Binding-site contacts:
Ligand atom C5 contacts residue ASN603 of chain 1.A at 3.7 Å.
Ligand atom C7 contacts residue ASN603 of chain 1.A at 3.7 Å.
Ligand atom N2 contacts residue ASN603 of chain 1.A at 2.9 Å (h-bond).
Ligand atom O7 contacts residue ASN603 of chain 1.A at 4.4 Å.
Ligand atom C1 contacts residue ASN603 of chain 1.A at 1.4 Å.
Ligand atom C2 contacts residue ASN603 of chain 1.A at 2.5 Å.
Ligand atom C3 contacts residue ASN603 of chain 1.A at 3.8 Å.
Ligand atom C8 contacts residue ASN603 of chain 1.A at 3.4 Å.
Ligand atom C4 contacts residue ASN603 of chain 1.A at 4.2 Å.
Ligand atom O5 contacts residue ASN603 of chain 1.A at 2.4 Å (h-bond).

Sequence of chain 1.A:
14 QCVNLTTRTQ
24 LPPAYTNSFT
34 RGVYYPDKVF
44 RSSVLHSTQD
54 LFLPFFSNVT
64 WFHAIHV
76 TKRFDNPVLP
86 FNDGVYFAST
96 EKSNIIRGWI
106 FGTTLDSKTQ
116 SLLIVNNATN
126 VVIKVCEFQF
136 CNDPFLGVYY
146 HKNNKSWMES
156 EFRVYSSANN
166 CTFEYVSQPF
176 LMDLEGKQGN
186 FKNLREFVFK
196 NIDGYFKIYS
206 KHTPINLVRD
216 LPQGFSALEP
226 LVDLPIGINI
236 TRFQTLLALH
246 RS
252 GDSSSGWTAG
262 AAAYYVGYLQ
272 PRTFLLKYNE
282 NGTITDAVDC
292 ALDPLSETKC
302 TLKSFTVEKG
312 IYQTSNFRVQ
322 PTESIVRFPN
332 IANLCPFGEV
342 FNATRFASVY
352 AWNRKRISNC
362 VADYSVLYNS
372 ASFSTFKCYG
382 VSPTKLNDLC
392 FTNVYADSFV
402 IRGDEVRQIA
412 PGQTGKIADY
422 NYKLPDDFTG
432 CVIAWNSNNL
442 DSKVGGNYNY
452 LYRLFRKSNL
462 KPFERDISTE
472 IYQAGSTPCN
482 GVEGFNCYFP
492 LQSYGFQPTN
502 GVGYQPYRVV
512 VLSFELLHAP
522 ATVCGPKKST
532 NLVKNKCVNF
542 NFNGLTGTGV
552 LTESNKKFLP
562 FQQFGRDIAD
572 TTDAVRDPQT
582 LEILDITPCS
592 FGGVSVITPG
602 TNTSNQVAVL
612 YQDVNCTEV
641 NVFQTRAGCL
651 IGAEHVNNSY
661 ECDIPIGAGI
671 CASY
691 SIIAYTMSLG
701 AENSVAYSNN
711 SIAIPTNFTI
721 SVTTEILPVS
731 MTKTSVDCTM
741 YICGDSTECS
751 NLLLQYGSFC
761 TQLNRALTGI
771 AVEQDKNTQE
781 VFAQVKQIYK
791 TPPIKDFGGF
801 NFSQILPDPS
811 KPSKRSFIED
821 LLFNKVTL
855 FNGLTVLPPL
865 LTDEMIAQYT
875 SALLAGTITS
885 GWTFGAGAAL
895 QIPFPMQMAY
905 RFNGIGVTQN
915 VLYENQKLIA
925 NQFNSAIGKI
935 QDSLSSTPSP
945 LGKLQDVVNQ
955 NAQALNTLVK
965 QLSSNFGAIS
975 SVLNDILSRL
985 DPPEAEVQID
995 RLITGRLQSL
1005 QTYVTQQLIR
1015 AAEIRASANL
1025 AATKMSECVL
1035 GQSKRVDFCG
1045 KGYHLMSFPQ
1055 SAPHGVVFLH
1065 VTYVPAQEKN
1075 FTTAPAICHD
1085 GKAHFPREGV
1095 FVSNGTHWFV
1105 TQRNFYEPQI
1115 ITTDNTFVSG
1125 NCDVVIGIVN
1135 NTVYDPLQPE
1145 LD

A small-molecule ligand and the protein it binds are described below.
Small molecule (SMILES): CC(=O)N[C@@H]1[C@@H](O)[C@H](O)[C@@H](CO)O[C@H]1O